Binding-site contacts:
Ligand atom C1 contacts residue ASN23 of chain 1.L at 1.4 Å.
Ligand atom C3 contacts residue ASN23 of chain 1.L at 3.8 Å.
Ligand atom O5 contacts residue GLN26 of chain 1.L at 3.3 Å (h-bond).
Ligand atom C5 contacts residue ASN23 of chain 1.L at 3.7 Å.
Ligand atom C4 contacts residue ASN23 of chain 1.L at 4.2 Å.
Ligand atom C2 contacts residue GLN26 of chain 1.L at 3.6 Å.
Ligand atom C2 contacts residue ASN23 of chain 1.L at 2.5 Å.
Ligand atom C7 contacts residue GLN26 of chain 1.L at 4.3 Å.
Ligand atom O6 contacts residue GLN26 of chain 1.L at 4.2 Å.
Ligand atom C7 contacts residue ASN23 of chain 1.L at 3.5 Å.
Ligand atom O7 contacts residue GLN26 of chain 1.L at 3.7 Å.
Ligand atom N2 contacts residue ASN23 of chain 1.L at 3.0 Å (h-bond).
Ligand atom N2 contacts residue GLN26 of chain 1.L at 4.3 Å.
Ligand atom O5 contacts residue ASN23 of chain 1.L at 2.3 Å (h-bond).
Ligand atom O7 contacts residue ASN23 of chain 1.L at 3.6 Å (h-bond).
Ligand atom C1 contacts residue GLN26 of chain 1.L at 3.2 Å.

A small-molecule ligand and the protein it binds are described below.
Small molecule (SMILES): CC(=O)N[C@@H]1[C@@H](O)[C@H](O)[C@@H](CO)O[C@H]1O

Sequence of chain 1.L:
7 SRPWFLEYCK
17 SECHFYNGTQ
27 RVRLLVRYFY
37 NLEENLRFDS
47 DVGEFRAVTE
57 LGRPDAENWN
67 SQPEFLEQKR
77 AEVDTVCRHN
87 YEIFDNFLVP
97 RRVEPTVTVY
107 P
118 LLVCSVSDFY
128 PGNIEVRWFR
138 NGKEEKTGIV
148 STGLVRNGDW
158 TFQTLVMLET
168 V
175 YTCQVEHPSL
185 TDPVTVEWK